A protein and the small-molecule ligand that binds it are described below.
Small molecule (SMILES): CC(=O)N[C@@H]1[C@@H](O)[C@H](O)[C@@H](CO)O[C@H]1O

Sequence of chain 1.D:
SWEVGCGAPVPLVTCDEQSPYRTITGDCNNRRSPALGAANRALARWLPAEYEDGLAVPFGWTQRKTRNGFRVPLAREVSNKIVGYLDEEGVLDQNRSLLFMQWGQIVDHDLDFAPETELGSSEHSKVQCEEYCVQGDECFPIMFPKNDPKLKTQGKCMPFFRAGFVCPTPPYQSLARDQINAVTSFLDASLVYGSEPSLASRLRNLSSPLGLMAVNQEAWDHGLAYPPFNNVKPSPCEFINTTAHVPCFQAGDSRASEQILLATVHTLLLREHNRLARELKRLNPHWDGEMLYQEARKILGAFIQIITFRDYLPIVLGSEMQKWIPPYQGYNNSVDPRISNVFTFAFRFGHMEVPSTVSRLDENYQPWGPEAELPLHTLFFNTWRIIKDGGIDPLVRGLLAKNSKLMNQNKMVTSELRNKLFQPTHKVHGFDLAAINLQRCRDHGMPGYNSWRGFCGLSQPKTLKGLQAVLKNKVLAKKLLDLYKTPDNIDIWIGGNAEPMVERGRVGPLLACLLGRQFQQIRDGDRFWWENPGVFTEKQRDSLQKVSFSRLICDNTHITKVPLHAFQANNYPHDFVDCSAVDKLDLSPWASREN

Binding-site contacts:
Ligand atom C7 contacts residue ASN205 of chain 1.D at 3.5 Å.
Ligand atom C7 contacts residue ALA214 of chain 1.D at 3.8 Å (hydrophobic).
Ligand atom O5 contacts residue ASN205 of chain 1.D at 2.2 Å (h-bond).
Ligand atom C8 contacts residue VAL215 of chain 1.D at 3.5 Å (hydrophobic).
Ligand atom O7 contacts residue MET213 of chain 1.D at 3.8 Å.
Ligand atom C1 contacts residue SER208 of chain 1.D at 4.4 Å.
Ligand atom C3 contacts residue ASN205 of chain 1.D at 3.9 Å.
Ligand atom O7 contacts residue ASN205 of chain 1.D at 3.2 Å (h-bond).
Ligand atom N2 contacts residue ASN205 of chain 1.D at 3.1 Å (h-bond).
Ligand atom O3 contacts residue VAL215 of chain 1.D at 4.5 Å.
Ligand atom C2 contacts residue ASN205 of chain 1.D at 2.6 Å.
Ligand atom C7 contacts residue VAL215 of chain 1.D at 3.6 Å (hydrophobic).
Ligand atom O7 contacts residue VAL215 of chain 1.D at 2.8 Å (h-bond).
Ligand atom O6 contacts residue LEU212 of chain 1.D at 4.1 Å.
Ligand atom O6 contacts residue ARG278 of chain 1.D at 3.4 Å (salt-bridge).
Ligand atom C3 contacts residue GLN217 of chain 1.D at 4.2 Å.
Ligand atom C1 contacts residue ASN205 of chain 1.D at 1.5 Å.
Ligand atom O5 contacts residue SER208 of chain 1.D at 3.8 Å.
Ligand atom C6 contacts residue LEU210 of chain 1.D at 4.5 Å (hydrophobic).
Ligand atom C5 contacts residue ASN205 of chain 1.D at 3.5 Å.
Ligand atom C8 contacts residue ASN205 of chain 1.D at 4.4 Å.
Ligand atom O5 contacts residue LEU212 of chain 1.D at 3.7 Å.
Ligand atom C6 contacts residue LEU212 of chain 1.D at 4.3 Å (hydrophobic).
Ligand atom C8 contacts residue ALA214 of chain 1.D at 3.7 Å (hydrophobic).
Ligand atom C4 contacts residue ASN205 of chain 1.D at 4.2 Å.
Ligand atom O7 contacts residue ALA214 of chain 1.D at 3.0 Å.
Ligand atom O3 contacts residue GLN217 of chain 1.D at 2.7 Å (h-bond).
Ligand atom C5 contacts residue SER208 of chain 1.D at 4.0 Å.
Ligand atom C6 contacts residue SER208 of chain 1.D at 3.9 Å.